Sequence of chain 1.A:
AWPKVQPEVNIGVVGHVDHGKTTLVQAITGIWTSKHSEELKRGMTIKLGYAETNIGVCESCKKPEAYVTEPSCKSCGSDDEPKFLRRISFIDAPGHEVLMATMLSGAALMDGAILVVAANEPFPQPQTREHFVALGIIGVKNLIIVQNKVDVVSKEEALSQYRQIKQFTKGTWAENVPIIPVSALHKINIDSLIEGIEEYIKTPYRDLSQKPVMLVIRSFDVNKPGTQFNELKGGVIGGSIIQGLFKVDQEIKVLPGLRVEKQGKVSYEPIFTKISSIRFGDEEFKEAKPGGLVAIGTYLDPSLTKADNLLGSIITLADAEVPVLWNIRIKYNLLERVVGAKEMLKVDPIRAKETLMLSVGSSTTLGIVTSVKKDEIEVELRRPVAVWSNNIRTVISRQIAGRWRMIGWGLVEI

This protein binds this small molecule.
Small molecule (SMILES): Nc1nc2c(ncn2[C@@H]2O[C@H](CO[P](=O)(O)O[P](=O)(O)NP(=O)(O)O)[C@@H](O)[C@H]2O)c(=O)[nH]1

Binding-site contacts:
Ligand atom N2 contacts residue ASP152 of chain 1.A at 2.8 Å (salt-bridge).
Ligand atom O2B contacts residue MG1 of chain 1.C at 2.1 Å.
Ligand atom O1A contacts residue GLY21 of chain 1.A at 3.5 Å.
Ligand atom O4' contacts residue LYS150 of chain 1.A at 3.1 Å (salt-bridge).
Ligand atom O2B contacts residue THR23 of chain 1.A at 2.9 Å (h-bond).
Ligand atom O1B contacts residue LYS22 of chain 1.A at 2.7 Å (salt-bridge).
Ligand atom N1 contacts residue ASP152 of chain 1.A at 2.8 Å (salt-bridge).
Ligand atom O1G contacts residue THR46 of chain 1.A at 3.3 Å (h-bond).
Ligand atom O3G contacts residue GLY96 of chain 1.A at 2.9 Å (h-bond).
Ligand atom C6 contacts residue LEU186 of chain 1.A at 3.4 Å (hydrophobic).
Ligand atom N1 contacts residue LEU186 of chain 1.A at 3.5 Å.
Ligand atom O3A contacts residue ASP19 of chain 1.A at 3.5 Å.
Ligand atom O1B contacts residue GLY21 of chain 1.A at 2.9 Å (h-bond).
Ligand atom O6 contacts residue LYS150 of chain 1.A at 3.5 Å (salt-bridge).
Ligand atom O1G contacts residue MET45 of chain 1.A at 3.4 Å.
Ligand atom O2B contacts residue LYS22 of chain 1.A at 3.5 Å (salt-bridge).
Ligand atom N3B contacts residue MG1 of chain 1.C at 3.4 Å.
Ligand atom O3G contacts residue LYS22 of chain 1.A at 2.7 Å (salt-bridge).
Ligand atom C2 contacts residue ASP152 of chain 1.A at 3.5 Å.
Ligand atom C6 contacts residue ASP152 of chain 1.A at 3.5 Å.
Ligand atom O3G contacts residue VAL18 of chain 1.A at 3.3 Å.
Ligand atom C5 contacts residue LEU186 of chain 1.A at 3.5 Å (hydrophobic).
Ligand atom O6 contacts residue LEU186 of chain 1.A at 3.2 Å (h-bond).
Ligand atom O2G contacts residue MG1 of chain 1.C at 1.9 Å.
Ligand atom O6 contacts residue ALA185 of chain 1.A at 3.0 Å (h-bond).
Ligand atom PG contacts residue MG1 of chain 1.C at 3.2 Å.
Ligand atom N7 contacts residue ASN149 of chain 1.A at 3.2 Å (h-bond).
Ligand atom O6 contacts residue SER184 of chain 1.A at 3.2 Å (h-bond).
Ligand atom N3B contacts residue ASP19 of chain 1.A at 3.2 Å (salt-bridge).
Ligand atom O2G contacts residue THR46 of chain 1.A at 2.9 Å (h-bond).
Ligand atom O3G contacts residue ASP19 of chain 1.A at 3.4 Å (salt-bridge).
Ligand atom O1A contacts residue THR24 of chain 1.A at 2.7 Å (h-bond).
Ligand atom O1A contacts residue THR23 of chain 1.A at 3.4 Å (h-bond).
Ligand atom O6 contacts residue ASN149 of chain 1.A at 3.1 Å (h-bond).
Ligand atom O6 contacts residue ASP152 of chain 1.A at 3.3 Å (salt-bridge).
Ligand atom O3A contacts residue GLY21 of chain 1.A at 3.2 Å (h-bond).
Ligand atom PB contacts residue LYS22 of chain 1.A at 3.5 Å.
Ligand atom O1B contacts residue ASP19 of chain 1.A at 3.5 Å (salt-bridge).
Ligand atom O1B contacts residue HIS20 of chain 1.A at 3.3 Å (h-bond).
Ligand atom PB contacts residue MG1 of chain 1.C at 3.2 Å.